This small molecule binds to this protein.
Small molecule (SMILES): CC(=O)N[C@H]1[C@H](O[C@H]2[C@H](O)[C@@H](NC(C)=O)CO[C@@H]2CO)O[C@H](CO)[C@@H](O)[C@@H]1O

Binding-site contacts:
Ligand atom C5 contacts residue ASN12 of chain 36.E at 4.1 Å.
Ligand atom C1 contacts residue ASN12 of chain 36.E at 2.2 Å.
Ligand atom O7 contacts residue ASN12 of chain 36.E at 3.6 Å.
Ligand atom N2 contacts residue ASN12 of chain 36.E at 3.8 Å.
Ligand atom O5 contacts residue ASN12 of chain 36.E at 2.7 Å (h-bond).
Ligand atom C2 contacts residue ASN12 of chain 36.E at 3.3 Å.
Ligand atom C7 contacts residue ASN12 of chain 36.E at 3.9 Å.

Sequence of chain 36.E:
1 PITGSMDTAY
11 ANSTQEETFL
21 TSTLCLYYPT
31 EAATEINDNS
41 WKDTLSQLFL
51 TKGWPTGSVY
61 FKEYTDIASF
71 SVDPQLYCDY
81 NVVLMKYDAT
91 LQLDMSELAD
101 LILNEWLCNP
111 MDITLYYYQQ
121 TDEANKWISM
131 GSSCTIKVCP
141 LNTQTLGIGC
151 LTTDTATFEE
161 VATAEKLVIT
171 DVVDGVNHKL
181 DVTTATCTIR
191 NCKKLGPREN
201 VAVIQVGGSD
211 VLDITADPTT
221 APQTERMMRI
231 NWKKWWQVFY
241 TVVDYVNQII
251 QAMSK